A small-molecule ligand and the protein it binds are described below.
Small molecule (SMILES): CC[C@H](C)[C@H](NC(=O)[C@H](CC(C)C)NC(=O)[C@H](Cc1cnc[nH]1)NC(=O)[C@H](CC(=O)O)NC(=O)[C@H](CC(C)C)NC(=O)[C@@H](NC(=O)[C@@H](N)Cc1ccc(O)cc1)C(C)C)C(=O)N[C@H](C(=O)N[C@H](C(=O)O)C(C)C)C(C)C

Sequence of chain 1.V:
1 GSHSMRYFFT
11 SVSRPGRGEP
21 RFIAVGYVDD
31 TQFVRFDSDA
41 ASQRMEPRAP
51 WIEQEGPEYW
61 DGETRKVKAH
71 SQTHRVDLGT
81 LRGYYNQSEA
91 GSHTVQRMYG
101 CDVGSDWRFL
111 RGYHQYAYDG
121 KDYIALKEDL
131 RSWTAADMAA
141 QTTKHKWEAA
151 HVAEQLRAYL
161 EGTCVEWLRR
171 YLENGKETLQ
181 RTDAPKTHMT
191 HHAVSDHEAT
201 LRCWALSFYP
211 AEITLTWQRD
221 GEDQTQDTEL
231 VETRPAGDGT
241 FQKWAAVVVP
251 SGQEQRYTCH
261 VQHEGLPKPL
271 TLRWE

Binding-site contacts:
Ligand atom CD1 contacts residue THR73 of chain 1.V at 3.5 Å.
Ligand atom CA contacts residue LYS66 of chain 1.V at 3.6 Å.
Ligand atom CE2 contacts residue GLU63 of chain 1.V at 3.7 Å.
Ligand atom CA contacts residue TYR171 of chain 1.V at 3.7 Å (hydrophobic).
Ligand atom CG1 contacts residue THR143 of chain 1.V at 3.2 Å.
Ligand atom CD1 contacts residue THR163 of chain 1.V at 3.5 Å.
Ligand atom CE2 contacts residue LYS66 of chain 1.V at 3.3 Å.
Ligand atom N contacts residue GLU63 of chain 1.V at 3.2 Å (salt-bridge).
Ligand atom OXT contacts residue THR80 of chain 1.V at 3.2 Å.
Ligand atom O contacts residue HIS70 of chain 1.V at 3.0 Å (h-bond).
Ligand atom CD2 contacts residue GLN155 of chain 1.V at 3.6 Å.
Ligand atom CB contacts residue TYR99 of chain 1.V at 3.3 Å (hydrophobic).
Ligand atom CB contacts residue ASP77 of chain 1.V at 3.7 Å.
Ligand atom N contacts residue TYR7 of chain 1.V at 3.4 Å (h-bond).
Ligand atom CG1 contacts residue TYR123 of chain 1.V at 3.6 Å (hydrophobic).
Ligand atom O contacts residue HIS70 of chain 1.V at 3.3 Å.
Ligand atom O contacts residue TRP147 of chain 1.V at 2.9 Å (h-bond).
Ligand atom CG1 contacts residue LYS66 of chain 1.V at 3.5 Å.
Ligand atom CD2 contacts residue GLU63 of chain 1.V at 3.1 Å.
Ligand atom CD2 contacts residue ARG97 of chain 1.V at 3.5 Å.
Ligand atom CD1 contacts residue TRP167 of chain 1.V at 3.1 Å (hydrophobic).
Ligand atom N contacts residue ASP77 of chain 1.V at 2.8 Å (salt-bridge).
Ligand atom O contacts residue TYR159 of chain 1.V at 2.6 Å (h-bond).
Ligand atom CB contacts residue TRP167 of chain 1.V at 3.3 Å (hydrophobic).
Ligand atom O contacts residue TYR84 of chain 1.V at 3.4 Å (h-bond).
Ligand atom CB contacts residue GLU63 of chain 1.V at 3.5 Å.
Ligand atom O contacts residue THR73 of chain 1.V at 2.7 Å.
Ligand atom CD1 contacts residue TYR159 of chain 1.V at 3.6 Å (hydrophobic).
Ligand atom CG contacts residue TRP167 of chain 1.V at 3.5 Å (hydrophobic).
Ligand atom CD1 contacts residue VAL152 of chain 1.V at 3.4 Å (hydrophobic).
Ligand atom CG1 contacts residue ASP77 of chain 1.V at 3.3 Å.
Ligand atom N contacts residue TYR171 of chain 1.V at 2.7 Å (h-bond).
Ligand atom CG2 contacts residue TYR99 of chain 1.V at 3.1 Å (hydrophobic).
Ligand atom CD2 contacts residue LEU156 of chain 1.V at 3.5 Å (hydrophobic).
Ligand atom CA contacts residue ASP77 of chain 1.V at 3.5 Å.
Ligand atom O contacts residue THR143 of chain 1.V at 3.4 Å (h-bond).
Ligand atom C contacts residue ASP77 of chain 1.V at 3.7 Å.
Ligand atom CG1 contacts residue GLU63 of chain 1.V at 3.2 Å.
Ligand atom CG2 contacts residue TRP147 of chain 1.V at 3.6 Å (hydrophobic).
Ligand atom N contacts residue TYR99 of chain 1.V at 3.0 Å (h-bond).